A protein and the small-molecule ligand that binds it are described below.
Small molecule (SMILES): CC(=O)N[C@@H]1[C@@H](O)[C@H](O[C@@H]2O[C@H](CO)[C@H](O)[C@H](O[C@@H]3O[C@H](CO)[C@@H](O[C@@H]4O[C@H](CO[C@]5(C(=O)O)C[C@H](O)[C@@H](NC(C)=O)[C@H]([C@H](O)[C@H](O)CO)O5)[C@H](O)[C@H](O)[C@H]4O)[C@H](O)[C@H]3NC(C)=O)[C@H]2O)[C@@H](CO)O[C@H]1O

Sequence of chain 1.A:
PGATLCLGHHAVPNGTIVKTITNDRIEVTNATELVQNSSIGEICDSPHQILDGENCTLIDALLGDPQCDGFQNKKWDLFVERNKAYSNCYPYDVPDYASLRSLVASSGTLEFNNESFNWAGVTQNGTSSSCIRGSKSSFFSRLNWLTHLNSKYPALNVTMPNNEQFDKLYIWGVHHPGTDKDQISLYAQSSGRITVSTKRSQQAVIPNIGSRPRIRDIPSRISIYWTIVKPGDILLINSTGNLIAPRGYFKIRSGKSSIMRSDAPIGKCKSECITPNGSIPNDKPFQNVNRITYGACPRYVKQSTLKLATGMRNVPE

Binding-site contacts:
Ligand atom O8 contacts residue ILE220 of chain 1.A at 3.6 Å.
Ligand atom C1 contacts residue SER131 of chain 1.A at 3.5 Å.
Ligand atom C11 contacts residue GLY128 of chain 1.A at 3.8 Å.
Ligand atom C9 contacts residue HIS177 of chain 1.A at 4.0 Å.
Ligand atom O4 contacts residue ILE220 of chain 1.A at 3.8 Å.
Ligand atom O1A contacts residue SER131 of chain 1.A at 2.6 Å (h-bond).
Ligand atom C1 contacts residue SER130 of chain 1.A at 3.4 Å.
Ligand atom O8 contacts residue TRP147 of chain 1.A at 3.8 Å.
Ligand atom C11 contacts residue THR149 of chain 1.A at 3.7 Å.
Ligand atom N5 contacts residue THR129 of chain 1.A at 3.2 Å (h-bond).
Ligand atom O3 contacts residue ASP219 of chain 1.A at 2.7 Å (salt-bridge).
Ligand atom O1B contacts residue SER130 of chain 1.A at 2.6 Å (h-bond).
Ligand atom C9 contacts residue TYR92 of chain 1.A at 3.4 Å (hydrophobic).
Ligand atom O3 contacts residue ARG216 of chain 1.A at 3.6 Å.
Ligand atom C10 contacts residue LEU188 of chain 1.A at 3.6 Å (hydrophobic).
Ligand atom O4 contacts residue THR129 of chain 1.A at 3.9 Å.
Ligand atom O10 contacts residue LEU188 of chain 1.A at 3.4 Å.
Ligand atom O1B contacts residue ILE220 of chain 1.A at 3.3 Å.
Ligand atom O1A contacts residue SER130 of chain 1.A at 3.3 Å.
Ligand atom C8 contacts residue TYR92 of chain 1.A at 3.6 Å (hydrophobic).
Ligand atom O8 contacts residue TYR92 of chain 1.A at 2.8 Å (h-bond).
Ligand atom O9 contacts residue SER222 of chain 1.A at 2.6 Å (h-bond).
Ligand atom O4 contacts residue ASP219 of chain 1.A at 2.7 Å (salt-bridge).
Ligand atom C9 contacts residue SER222 of chain 1.A at 3.6 Å.
Ligand atom O2 contacts residue SER187 of chain 1.A at 2.8 Å (h-bond).
Ligand atom C3 contacts residue ASP219 of chain 1.A at 3.4 Å.
Ligand atom C2 contacts residue SER187 of chain 1.A at 3.8 Å.
Ligand atom C7 contacts residue TRP147 of chain 1.A at 3.7 Å (hydrophobic).
Ligand atom C8 contacts residue LEU188 of chain 1.A at 3.8 Å (hydrophobic).
Ligand atom C11 contacts residue LEU188 of chain 1.A at 4.0 Å (hydrophobic).
Ligand atom N5 contacts residue TRP147 of chain 1.A at 3.5 Å.
Ligand atom C6 contacts residue TRP147 of chain 1.A at 3.9 Å (hydrophobic).
Ligand atom O7 contacts residue LEU188 of chain 1.A at 3.7 Å.
Ligand atom O1B contacts residue SER131 of chain 1.A at 3.8 Å.
Ligand atom C4 contacts residue THR129 of chain 1.A at 3.5 Å.
Ligand atom C11 contacts residue TRP147 of chain 1.A at 3.6 Å (hydrophobic).
Ligand atom C3 contacts residue SER187 of chain 1.A at 3.9 Å.
Ligand atom O9 contacts residue TYR92 of chain 1.A at 3.5 Å (h-bond).
Ligand atom C5 contacts residue THR129 of chain 1.A at 3.8 Å.
Ligand atom C4 contacts residue ASP219 of chain 1.A at 3.4 Å.